Binding-site contacts:
Ligand atom C02 contacts residue ASP220 of chain 1.A at 3.7 Å.
Ligand atom C08 contacts residue ASP220 of chain 1.A at 3.4 Å.
Ligand atom S19 contacts residue ASN47 of chain 1.A at 3.9 Å.
Ligand atom C16 contacts residue GLU44 of chain 1.A at 4.5 Å.
Ligand atom C07 contacts residue ASP220 of chain 1.A at 3.3 Å.
Ligand atom C18 contacts residue ASN47 of chain 1.A at 4.1 Å.
Ligand atom C01 contacts residue ASP220 of chain 1.A at 2.8 Å.
Ligand atom N22 contacts residue LEU48 of chain 1.A at 3.6 Å.
Ligand atom N21 contacts residue VAL51 of chain 1.A at 3.8 Å.
Ligand atom C15 contacts residue ASN47 of chain 1.A at 3.8 Å.
Ligand atom C27 contacts residue GLU44 of chain 1.A at 3.6 Å.
Ligand atom C09 contacts residue ILE224 of chain 1.A at 3.9 Å (hydrophobic).
Ligand atom C23 contacts residue GLU44 of chain 1.A at 3.9 Å.
Ligand atom C28 contacts residue GLU44 of chain 1.A at 3.5 Å.
Ligand atom C09 contacts residue ASP220 of chain 1.A at 4.4 Å.
Ligand atom C17 contacts residue GLU44 of chain 1.A at 4.1 Å.
Ligand atom C25 contacts residue GLU44 of chain 1.A at 3.9 Å.
Ligand atom C17 contacts residue ASN47 of chain 1.A at 4.3 Å.
Ligand atom C20 contacts residue LEU48 of chain 1.A at 4.4 Å (hydrophobic).
Ligand atom C20 contacts residue GLU19 of chain 1.A at 3.6 Å.
Ligand atom N21 contacts residue GLU19 of chain 1.A at 2.7 Å (salt-bridge).
Ligand atom C16 contacts residue ASN47 of chain 1.A at 4.2 Å.
Ligand atom C06 contacts residue ASP220 of chain 1.A at 3.8 Å.
Ligand atom C24 contacts residue ASN47 of chain 1.A at 4.2 Å.
Ligand atom C25 contacts residue CSO43 of chain 1.A at 3.9 Å.
Ligand atom C26 contacts residue GLU44 of chain 1.A at 3.8 Å.
Ligand atom C24 contacts residue GLU44 of chain 1.A at 3.7 Å.
Ligand atom N22 contacts residue GLU19 of chain 1.A at 3.0 Å (salt-bridge).
Ligand atom C08 contacts residue ILE224 of chain 1.A at 3.8 Å (hydrophobic).
Ligand atom C24 contacts residue CSO43 of chain 1.A at 4.0 Å.
Ligand atom C14 contacts residue ASN47 of chain 1.A at 3.8 Å.
Ligand atom N13 contacts residue ASN47 of chain 1.A at 4.3 Å.

This protein binds this small molecule.
Small molecule (SMILES): [H]/N=C(\N)c1cc(-c2ccccc2)c(CNC(=O)[C@H]2Oc3ccccc3[C@@H]2C)s1

Sequence of chain 1.A:
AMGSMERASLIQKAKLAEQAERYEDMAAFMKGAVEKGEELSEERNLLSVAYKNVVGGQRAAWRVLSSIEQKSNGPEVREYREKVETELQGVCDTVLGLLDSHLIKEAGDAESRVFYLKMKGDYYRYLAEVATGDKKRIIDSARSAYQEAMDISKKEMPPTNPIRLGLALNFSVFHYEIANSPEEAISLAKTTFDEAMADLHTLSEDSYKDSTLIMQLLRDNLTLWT